Sequence of chain 1.A:
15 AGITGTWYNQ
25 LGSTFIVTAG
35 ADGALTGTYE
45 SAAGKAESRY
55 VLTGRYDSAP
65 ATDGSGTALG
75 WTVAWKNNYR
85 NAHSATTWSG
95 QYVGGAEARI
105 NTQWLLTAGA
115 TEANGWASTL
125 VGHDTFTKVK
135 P

Binding-site contacts:
Ligand atom N13 contacts residue ALA121 of chain 3.A at 2.8 Å (h-bond).
Ligand atom C28 contacts residue ALA112 of chain 3.A at 3.6 Å (hydrophobic).
Ligand atom O07 contacts residue GLY48 of chain 3.A at 3.6 Å.
Ligand atom C15 contacts residue LEU110 of chain 3.A at 3.8 Å (hydrophobic).
Ligand atom C05 contacts residue LEU25 of chain 3.A at 3.6 Å (hydrophobic).
Ligand atom O03 contacts residue SER27 of chain 3.A at 2.7 Å (h-bond).
Ligand atom C05 contacts residue ASN23 of chain 3.A at 3.8 Å.
Ligand atom C17 contacts residue TRP79 of chain 3.A at 3.6 Å (hydrophobic).
Ligand atom O07 contacts residue LYS49 of chain 3.A at 2.9 Å (salt-bridge).
Ligand atom C05 contacts residue SER27 of chain 3.A at 3.7 Å.
Ligand atom C14 contacts residue SER45 of chain 3.A at 3.5 Å.
Ligand atom N02 contacts residue ASP128 of chain 3.A at 2.8 Å (salt-bridge).
Ligand atom C20 contacts residue ALA86 of chain 3.A at 3.7 Å (hydrophobic).
Ligand atom C16 contacts residue TRP79 of chain 3.A at 3.7 Å (hydrophobic).
Ligand atom S04 contacts residue TRP79 of chain 3.A at 3.6 Å.
Ligand atom N06 contacts residue SER45 of chain 3.A at 3.0 Å (h-bond).
Ligand atom C20 contacts residue SER88 of chain 3.A at 3.6 Å.
Ligand atom N09 contacts residue SER88 of chain 3.A at 3.1 Å (h-bond).
Ligand atom C14 contacts residue ALA47 of chain 3.A at 3.5 Å (hydrophobic).
Ligand atom C12 contacts residue TRP108 of chain 3.A at 3.3 Å (hydrophobic).
Ligand atom C27 contacts residue ALA121 of chain 3.A at 3.3 Å (hydrophobic).
Ligand atom C23 contacts residue LYS49 of chain 3.A at 3.6 Å.
Ligand atom C25 contacts residue ALA112 of chain 3.A at 3.4 Å (hydrophobic).
Ligand atom O03 contacts residue ASN23 of chain 3.A at 3.0 Å (h-bond).
Ligand atom N13 contacts residue SER122 of chain 3.A at 3.8 Å.
Ligand atom C01 contacts residue TRP120 of chain 1.A at 3.6 Å (hydrophobic).
Ligand atom C24 contacts residue ALA112 of chain 3.A at 3.7 Å (hydrophobic).
Ligand atom N02 contacts residue LEU25 of chain 3.A at 3.7 Å.
Ligand atom O03 contacts residue ASP128 of chain 3.A at 3.8 Å.
Ligand atom C10 contacts residue TRP108 of chain 3.A at 3.8 Å (hydrophobic).
Ligand atom C17 contacts residue LYS49 of chain 3.A at 3.6 Å.
Ligand atom S04 contacts residue TRP92 of chain 3.A at 3.7 Å.
Ligand atom C08 contacts residue TRP120 of chain 1.A at 3.8 Å (hydrophobic).
Ligand atom C05 contacts residue SER45 of chain 3.A at 3.8 Å.
Ligand atom C15 contacts residue TRP79 of chain 3.A at 3.7 Å (hydrophobic).
Ligand atom S04 contacts residue THR90 of chain 3.A at 3.4 Å (h-bond).
Ligand atom O03 contacts residue TYR43 of chain 3.A at 2.7 Å (h-bond).
Ligand atom C05 contacts residue ASP128 of chain 3.A at 3.7 Å.
Ligand atom O07 contacts residue TRP120 of chain 1.A at 3.8 Å.
Ligand atom C05 contacts residue TYR43 of chain 3.A at 3.6 Å (hydrophobic).

The protein below binds the small molecule below.
Small molecule (SMILES): O=C(CCCC[C@@H]1SC[C@@H]2NC(=O)N[C@@H]21)NC1CCN(c2ccncc2)CC1

Sequence of chain 3.A:
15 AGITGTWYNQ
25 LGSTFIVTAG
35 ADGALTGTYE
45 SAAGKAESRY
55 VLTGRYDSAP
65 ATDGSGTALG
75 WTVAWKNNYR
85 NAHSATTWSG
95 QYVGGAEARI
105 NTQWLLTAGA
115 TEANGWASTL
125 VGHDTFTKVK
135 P